Binding-site contacts:
Ligand atom O3' contacts residue ASP207 of chain 1.C at 3.0 Å (salt-bridge).
Ligand atom O1B contacts residue LYS200 of chain 1.C at 3.6 Å (salt-bridge).
Ligand atom O1G contacts residue TYR203 of chain 1.C at 3.4 Å (h-bond).
Ligand atom C4' contacts residue GLN37 of chain 1.C at 3.6 Å.
Ligand atom O2B contacts residue HIS103 of chain 1.C at 3.5 Å.
Ligand atom O1G contacts residue LYS200 of chain 1.C at 2.5 Å (salt-bridge).
Ligand atom N2 contacts residue LEU38 of chain 1.C at 3.5 Å (h-bond).
Ligand atom C3' contacts residue TYR203 of chain 1.C at 3.6 Å (hydrophobic).
Ligand atom C2' contacts residue TYR262 of chain 1.C at 3.6 Å (hydrophobic).
Ligand atom C6 contacts residue GLN263 of chain 1.C at 3.0 Å.
Ligand atom C4 contacts residue HIS103 of chain 1.C at 3.2 Å.
Ligand atom O1A contacts residue ASN95 of chain 1.C at 3.1 Å (h-bond).
Ligand atom O2A contacts residue HIS121 of chain 1.C at 2.8 Å (h-bond).
Ligand atom C3' contacts residue GLN37 of chain 1.C at 3.6 Å.
Ligand atom C1' contacts residue HIS103 of chain 1.C at 3.1 Å.
Ligand atom N7 contacts residue HIS103 of chain 1.C at 3.6 Å.
Ligand atom PG contacts residue TYR203 of chain 1.C at 3.3 Å.
Ligand atom O3A contacts residue ASP199 of chain 1.C at 3.0 Å (salt-bridge).
Ligand atom O5' contacts residue HIS103 of chain 1.C at 3.0 Å (h-bond).
Ligand atom C8 contacts residue HIS103 of chain 1.C at 3.0 Å.
Ligand atom O6 contacts residue GLN263 of chain 1.C at 2.5 Å (h-bond).
Ligand atom N1 contacts residue TYR262 of chain 1.C at 3.0 Å (h-bond).
Ligand atom O1A contacts residue ASP199 of chain 1.C at 2.9 Å (salt-bridge).
Ligand atom N2 contacts residue TYR262 of chain 1.C at 3.6 Å (h-bond).
Ligand atom C5' contacts residue TYR203 of chain 1.C at 3.5 Å (hydrophobic).
Ligand atom C2 contacts residue TYR262 of chain 1.C at 3.5 Å (hydrophobic).
Ligand atom PA contacts residue ASP199 of chain 1.C at 3.5 Å.
Ligand atom O3' contacts residue GLN37 of chain 1.C at 2.6 Å (h-bond).
Ligand atom C5 contacts residue HIS103 of chain 1.C at 3.7 Å.
Ligand atom O2A contacts residue HIS98 of chain 1.C at 3.5 Å (h-bond).
Ligand atom O1A contacts residue ARG52 of chain 1.C at 3.6 Å.
Ligand atom O2G contacts residue HIS258 of chain 1.C at 3.7 Å.
Ligand atom N9 contacts residue HIS103 of chain 1.C at 2.8 Å.
Ligand atom N7 contacts residue HIS258 of chain 1.C at 3.7 Å.
Ligand atom C4' contacts residue ARG52 of chain 1.C at 3.3 Å.
Ligand atom O4' contacts residue ARG52 of chain 1.C at 3.4 Å (salt-bridge).
Ligand atom O2G contacts residue TYR203 of chain 1.C at 2.3 Å (h-bond).
Ligand atom O2A contacts residue HIS103 of chain 1.C at 3.5 Å.
Ligand atom N1 contacts residue GLN263 of chain 1.C at 3.5 Å (h-bond).
Ligand atom O4' contacts residue HIS103 of chain 1.C at 2.5 Å (h-bond).

This protein binds this small molecule.
Small molecule (SMILES): Nc1nc2c(ncn2[C@H]2C[C@H](O)[C@@H](CO[P](=O)(O)O[P](=O)(O)OP(=O)(O)O)O2)c(=O)[nH]1

Sequence of chain 1.C:
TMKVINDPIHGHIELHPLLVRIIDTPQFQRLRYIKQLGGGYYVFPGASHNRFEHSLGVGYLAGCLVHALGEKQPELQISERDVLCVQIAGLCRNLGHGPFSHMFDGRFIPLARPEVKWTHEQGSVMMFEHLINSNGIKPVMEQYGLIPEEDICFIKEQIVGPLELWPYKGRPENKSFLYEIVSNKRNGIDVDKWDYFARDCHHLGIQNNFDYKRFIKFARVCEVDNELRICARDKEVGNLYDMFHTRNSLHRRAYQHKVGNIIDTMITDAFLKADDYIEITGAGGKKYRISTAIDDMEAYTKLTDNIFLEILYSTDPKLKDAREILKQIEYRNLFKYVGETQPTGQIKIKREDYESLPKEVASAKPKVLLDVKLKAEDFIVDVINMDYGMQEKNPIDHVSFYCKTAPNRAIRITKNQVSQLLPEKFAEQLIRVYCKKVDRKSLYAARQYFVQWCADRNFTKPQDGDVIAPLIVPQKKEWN